Sequence of chain 1.D:
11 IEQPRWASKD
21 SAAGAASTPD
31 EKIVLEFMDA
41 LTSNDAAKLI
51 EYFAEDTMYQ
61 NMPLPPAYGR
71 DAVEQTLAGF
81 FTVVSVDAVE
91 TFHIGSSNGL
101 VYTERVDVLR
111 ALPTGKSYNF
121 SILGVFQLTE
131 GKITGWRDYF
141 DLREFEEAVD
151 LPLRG

The protein below binds the small molecule below.
Small molecule (SMILES): C1C[C@@H]2O[C@@H]2C1

Binding-site contacts:
Ligand atom C05 contacts residue PHE81 of chain 1.D at 4.1 Å (hydrophobic).
Ligand atom C02 contacts residue VAL86 of chain 1.D at 4.3 Å (hydrophobic).
Ligand atom C03 contacts residue VAL86 of chain 1.D at 3.6 Å (hydrophobic).
Ligand atom C05 contacts residue LEU77 of chain 1.D at 4.5 Å (hydrophobic).
Ligand atom C03 contacts residue PHE81 of chain 1.D at 4.2 Å (hydrophobic).
Ligand atom C01 contacts residue PHE81 of chain 1.D at 3.8 Å (hydrophobic).
Ligand atom C01 contacts residue PHE80 of chain 1.D at 4.2 Å (hydrophobic).
Ligand atom C05 contacts residue TYR59 of chain 1.D at 4.1 Å (hydrophobic).
Ligand atom C01 contacts residue LEU77 of chain 1.D at 3.8 Å (hydrophobic).
Ligand atom C05 contacts residue VAL86 of chain 1.D at 4.2 Å (hydrophobic).
Ligand atom C04 contacts residue PHE81 of chain 1.D at 4.4 Å (hydrophobic).
Ligand atom C03 contacts residue LEU109 of chain 1.D at 4.1 Å (hydrophobic).
Ligand atom O06 contacts residue TRP136 of chain 1.D at 4.2 Å.
Ligand atom C05 contacts residue TRP136 of chain 1.D at 4.4 Å (hydrophobic).
Ligand atom C04 contacts residue VAL86 of chain 1.D at 3.3 Å (hydrophobic).
Ligand atom C02 contacts residue PHE81 of chain 1.D at 3.6 Å (hydrophobic).
Ligand atom O06 contacts residue TYR59 of chain 1.D at 3.7 Å.
Ligand atom C05 contacts residue LEU41 of chain 1.D at 4.3 Å (hydrophobic).
Ligand atom C01 contacts residue TYR59 of chain 1.D at 3.9 Å (hydrophobic).
Ligand atom C02 contacts residue PHE80 of chain 1.D at 3.5 Å (hydrophobic).